Binding-site contacts:
Ligand atom O4 contacts residue ARG444 of chain 4.A at 3.4 Å.
Ligand atom C6 contacts residue ARG444 of chain 4.A at 3.7 Å.
Ligand atom OAG contacts residue HIS520 of chain 4.A at 2.6 Å (h-bond).
Ligand atom O5 contacts residue FAD1 of chain 4.C at 3.3 Å.
Ligand atom OAG contacts residue ASN565 of chain 4.A at 2.8 Å (h-bond).
Ligand atom C2 contacts residue ASN565 of chain 4.A at 3.5 Å.
Ligand atom O6 contacts residue THR141 of chain 4.A at 3.3 Å (h-bond).
Ligand atom C4 contacts residue ASP424 of chain 4.A at 3.2 Å.
Ligand atom O6 contacts residue PHE426 of chain 4.A at 3.8 Å.
Ligand atom C4 contacts residue THR141 of chain 4.A at 3.7 Å.
Ligand atom C3 contacts residue GLN420 of chain 4.A at 3.5 Å.
Ligand atom O4 contacts residue THR141 of chain 4.A at 4.0 Å.
Ligand atom O1 contacts residue HIS520 of chain 4.A at 2.9 Å (h-bond).
Ligand atom C2 contacts residue FAD1 of chain 4.C at 3.2 Å.
Ligand atom O3 contacts residue ALA143 of chain 4.A at 4.1 Å.
Ligand atom C1 contacts residue FAD1 of chain 4.C at 3.5 Å.
Ligand atom O4 contacts residue GLN420 of chain 4.A at 3.1 Å (h-bond).
Ligand atom C5 contacts residue ASP424 of chain 4.A at 4.0 Å.
Ligand atom O3 contacts residue FAD1 of chain 4.C at 2.8 Å (h-bond).
Ligand atom O3 contacts residue THR141 of chain 4.A at 3.6 Å.
Ligand atom O1 contacts residue FAD1 of chain 4.C at 3.2 Å.
Ligand atom C3 contacts residue FAD1 of chain 4.C at 3.8 Å.
Ligand atom O3 contacts residue GLN420 of chain 4.A at 3.0 Å (h-bond).
Ligand atom C1 contacts residue VAL518 of chain 4.A at 3.3 Å (hydrophobic).
Ligand atom C3 contacts residue ASN565 of chain 4.A at 3.5 Å.
Ligand atom C6 contacts residue ASP424 of chain 4.A at 3.3 Å.
Ligand atom O5 contacts residue VAL518 of chain 4.A at 4.1 Å.
Ligand atom C3 contacts residue PHE446 of chain 4.A at 3.6 Å (hydrophobic).
Ligand atom C4 contacts residue GLN420 of chain 4.A at 3.9 Å.
Ligand atom C2 contacts residue PHE446 of chain 4.A at 4.1 Å (hydrophobic).
Ligand atom O3 contacts residue ASN565 of chain 4.A at 3.1 Å (h-bond).
Ligand atom C1 contacts residue HIS520 of chain 4.A at 3.3 Å.
Ligand atom O4 contacts residue HIS422 of chain 4.A at 3.5 Å (h-bond).
Ligand atom O6 contacts residue ASP424 of chain 4.A at 2.9 Å (salt-bridge).
Ligand atom O4 contacts residue ASP424 of chain 4.A at 2.6 Å (salt-bridge).
Ligand atom OAG contacts residue FAD1 of chain 4.C at 2.7 Å.
Ligand atom C4 contacts residue FAD1 of chain 4.C at 4.1 Å.
Ligand atom O1 contacts residue VAL518 of chain 4.A at 2.7 Å (h-bond).
Ligand atom C2 contacts residue HIS520 of chain 4.A at 3.2 Å.
Ligand atom O6 contacts residue FAD1 of chain 4.C at 3.6 Å.

Sequence of chain 4.A:
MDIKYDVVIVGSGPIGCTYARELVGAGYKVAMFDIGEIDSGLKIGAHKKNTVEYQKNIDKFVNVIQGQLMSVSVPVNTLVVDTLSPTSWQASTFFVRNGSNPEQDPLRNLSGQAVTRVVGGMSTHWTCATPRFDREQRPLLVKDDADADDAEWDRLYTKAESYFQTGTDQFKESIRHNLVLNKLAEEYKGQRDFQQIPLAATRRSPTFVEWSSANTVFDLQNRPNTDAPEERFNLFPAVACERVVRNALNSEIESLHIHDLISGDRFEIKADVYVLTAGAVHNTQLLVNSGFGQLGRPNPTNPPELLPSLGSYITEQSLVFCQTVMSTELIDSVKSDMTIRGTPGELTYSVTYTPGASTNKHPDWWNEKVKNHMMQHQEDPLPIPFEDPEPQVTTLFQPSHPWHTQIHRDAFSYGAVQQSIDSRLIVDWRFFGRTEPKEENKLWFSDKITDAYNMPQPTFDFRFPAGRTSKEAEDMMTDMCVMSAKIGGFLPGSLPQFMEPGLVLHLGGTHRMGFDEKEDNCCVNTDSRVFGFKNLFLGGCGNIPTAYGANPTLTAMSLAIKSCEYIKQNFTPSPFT

This protein binds this small molecule.
Small molecule (SMILES): O=C1[C@H](O)O[C@H](CO)[C@@H](O)[C@@H]1O